Sequence of chain 1.A:
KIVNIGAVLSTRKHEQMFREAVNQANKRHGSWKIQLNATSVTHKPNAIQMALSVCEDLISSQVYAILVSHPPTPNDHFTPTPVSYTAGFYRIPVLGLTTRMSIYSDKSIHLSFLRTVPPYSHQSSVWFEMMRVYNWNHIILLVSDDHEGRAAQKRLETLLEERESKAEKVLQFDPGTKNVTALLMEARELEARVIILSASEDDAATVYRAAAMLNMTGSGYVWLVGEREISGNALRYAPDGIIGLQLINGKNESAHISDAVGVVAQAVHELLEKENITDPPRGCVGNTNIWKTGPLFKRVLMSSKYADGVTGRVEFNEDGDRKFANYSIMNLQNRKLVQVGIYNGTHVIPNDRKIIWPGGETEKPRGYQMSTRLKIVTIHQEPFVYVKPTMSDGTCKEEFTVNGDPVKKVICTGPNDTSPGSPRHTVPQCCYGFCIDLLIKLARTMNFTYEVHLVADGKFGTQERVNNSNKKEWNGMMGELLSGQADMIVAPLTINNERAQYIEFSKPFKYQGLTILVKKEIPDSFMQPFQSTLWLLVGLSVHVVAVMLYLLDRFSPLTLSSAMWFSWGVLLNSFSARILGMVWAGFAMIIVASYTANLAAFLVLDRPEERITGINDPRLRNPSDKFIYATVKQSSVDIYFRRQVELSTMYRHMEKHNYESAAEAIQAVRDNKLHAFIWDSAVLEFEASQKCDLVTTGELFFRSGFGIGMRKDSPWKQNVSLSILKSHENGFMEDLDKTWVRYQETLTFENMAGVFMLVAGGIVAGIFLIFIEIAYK

The protein below binds the small molecule below.
Small molecule (SMILES): CC(=O)N[C@@H]1[C@@H](O)[C@H](O)[C@@H](CO)O[C@H]1O

Binding-site contacts:
Ligand atom C3 contacts residue ASN203 of chain 1.A at 3.8 Å.
Ligand atom N2 contacts residue THR205 of chain 1.A at 2.9 Å (h-bond).
Ligand atom O7 contacts residue THR205 of chain 1.A at 4.1 Å.
Ligand atom C7 contacts residue LYS202 of chain 1.A at 4.0 Å.
Ligand atom O7 contacts residue ASN203 of chain 1.A at 3.2 Å (h-bond).
Ligand atom C3 contacts residue THR205 of chain 1.A at 4.0 Å.
Ligand atom C2 contacts residue THR205 of chain 1.A at 3.6 Å.
Ligand atom C7 contacts residue ASN203 of chain 1.A at 3.4 Å.
Ligand atom C2 contacts residue ASN203 of chain 1.A at 2.4 Å.
Ligand atom C1 contacts residue THR205 of chain 1.A at 3.5 Å.
Ligand atom O6 contacts residue ASN203 of chain 1.A at 4.0 Å.
Ligand atom C7 contacts residue THR205 of chain 1.A at 3.6 Å.
Ligand atom C1 contacts residue ASN203 of chain 1.A at 1.4 Å.
Ligand atom N2 contacts residue ASN203 of chain 1.A at 2.8 Å (h-bond).
Ligand atom C4 contacts residue ASN203 of chain 1.A at 4.2 Å.
Ligand atom C5 contacts residue ASN203 of chain 1.A at 3.8 Å.
Ligand atom O7 contacts residue LYS202 of chain 1.A at 3.0 Å (salt-bridge).
Ligand atom C8 contacts residue THR205 of chain 1.A at 3.9 Å.
Ligand atom O5 contacts residue ASN203 of chain 1.A at 2.5 Å (h-bond).